Binding-site contacts:
Ligand atom C6 contacts residue GLY225 of chain 1.B at 3.8 Å.
Ligand atom O26 contacts residue GLY225 of chain 1.B at 3.3 Å (h-bond).
Ligand atom C11 contacts residue GLY225 of chain 1.B at 3.6 Å.
Ligand atom C23 contacts residue VAL33 of chain 1.B at 3.5 Å (hydrophobic).
Ligand atom C21 contacts residue GLY225 of chain 1.B at 3.5 Å.
Ligand atom C24 contacts residue THR224 of chain 1.B at 3.5 Å.
Ligand atom C25 contacts residue THR224 of chain 1.B at 3.1 Å.
Ligand atom O26 contacts residue THR15 of chain 1.B at 3.0 Å (h-bond).
Ligand atom C22 contacts residue GLY225 of chain 1.B at 3.2 Å.
Ligand atom C21 contacts residue THR15 of chain 1.B at 3.2 Å.
Ligand atom C23 contacts residue TYR17 of chain 1.B at 3.5 Å (hydrophobic).
Ligand atom C9 contacts residue GLY37 of chain 1.B at 3.6 Å.
Ligand atom O26 contacts residue SER227 of chain 1.B at 3.4 Å (h-bond).
Ligand atom C19 contacts residue GLY225 of chain 1.B at 3.7 Å.
Ligand atom C12 contacts residue GLY225 of chain 1.B at 3.2 Å.
Ligand atom N5 contacts residue GLY225 of chain 1.B at 3.5 Å (h-bond).
Ligand atom C3 contacts residue VAL124 of chain 1.B at 3.8 Å (hydrophobic).
Ligand atom O26 contacts residue ALA226 of chain 1.B at 3.1 Å.
Ligand atom O13 contacts residue GLY225 of chain 1.B at 3.1 Å (h-bond).
Ligand atom C25 contacts residue THR15 of chain 1.B at 3.8 Å.
Ligand atom N20 contacts residue GLY225 of chain 1.B at 2.7 Å (h-bond).
Ligand atom C11 contacts residue ASP223 of chain 1.B at 3.6 Å.
Ligand atom C25 contacts residue ALA226 of chain 1.B at 3.5 Å (hydrophobic).
Ligand atom C30 contacts residue PRO115 of chain 1.B at 3.4 Å (hydrophobic).
Ligand atom C9 contacts residue ASP223 of chain 1.B at 3.5 Å.
Ligand atom O13 contacts residue ALA226 of chain 1.B at 3.5 Å.
Ligand atom C23 contacts residue GLN16 of chain 1.B at 3.7 Å.
Ligand atom N10 contacts residue ASP223 of chain 1.B at 2.7 Å (salt-bridge).
Ligand atom C29 contacts residue GLN16 of chain 1.B at 3.5 Å.
Ligand atom C24 contacts residue VAL33 of chain 1.B at 3.6 Å (hydrophobic).
Ligand atom C8 contacts residue ASP223 of chain 1.B at 3.8 Å.
Ligand atom N10 contacts residue ASP35 of chain 1.B at 2.9 Å (salt-bridge).
Ligand atom C24 contacts residue TYR17 of chain 1.B at 3.2 Å (hydrophobic).
Ligand atom C11 contacts residue ASP35 of chain 1.B at 3.3 Å.
Ligand atom C23 contacts residue GLY225 of chain 1.B at 3.6 Å.
Ligand atom C21 contacts residue SER227 of chain 1.B at 3.5 Å.
Ligand atom N10 contacts residue GLY37 of chain 1.B at 3.6 Å.
Ligand atom C25 contacts residue GLY225 of chain 1.B at 3.6 Å.
Ligand atom C22 contacts residue THR15 of chain 1.B at 3.1 Å.
Ligand atom C1 contacts residue GLY225 of chain 1.B at 3.4 Å.

Sequence of chain 1.B:
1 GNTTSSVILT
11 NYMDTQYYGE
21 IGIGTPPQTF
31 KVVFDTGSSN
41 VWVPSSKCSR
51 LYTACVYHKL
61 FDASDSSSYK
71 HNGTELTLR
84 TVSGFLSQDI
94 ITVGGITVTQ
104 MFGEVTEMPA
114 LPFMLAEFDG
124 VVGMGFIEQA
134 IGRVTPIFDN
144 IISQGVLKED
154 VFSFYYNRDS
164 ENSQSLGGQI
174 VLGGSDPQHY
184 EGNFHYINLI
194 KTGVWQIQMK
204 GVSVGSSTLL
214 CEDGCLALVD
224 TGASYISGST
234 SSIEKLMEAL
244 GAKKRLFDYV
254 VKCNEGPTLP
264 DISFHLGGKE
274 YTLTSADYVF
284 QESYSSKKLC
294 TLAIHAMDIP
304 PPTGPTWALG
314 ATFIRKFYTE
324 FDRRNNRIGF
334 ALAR

A small-molecule ligand and the protein it binds are described below.
Small molecule (SMILES): CC(C)CN(C(=O)c1cnc(C(C)(C)C)nc1NCc1ccco1)[C@H]1CCCNC1